This protein binds this small molecule.
Small molecule (SMILES): NCCCN1CCN(CCCNC(=O)c2cc(O[C@@H]3O[C@H](CO)[C@H](O)[C@H](O)[C@H]3O)cc([N+](=O)[O-])c2)CC1

Binding-site contacts:
Ligand atom O3 contacts residue TRP88 of chain 1.A at 3.8 Å.
Ligand atom C3 contacts residue LYS91 of chain 1.A at 3.6 Å.
Ligand atom C6 contacts residue HIS57 of chain 1.A at 3.6 Å.
Ligand atom O3 contacts residue GLU51 of chain 1.A at 4.2 Å.
Ligand atom C2 contacts residue ASN90 of chain 1.A at 3.9 Å.
Ligand atom O6 contacts residue GLN61 of chain 1.A at 3.0 Å (h-bond).
Ligand atom C6 contacts residue GLU51 of chain 1.A at 4.2 Å.
Ligand atom O3 contacts residue ASN90 of chain 1.A at 2.7 Å (h-bond).
Ligand atom O6 contacts residue HIS57 of chain 1.A at 3.7 Å.
Ligand atom C23 contacts residue GLY33 of chain 1.B at 4.0 Å.
Ligand atom C36 contacts residue LYS34 of chain 1.B at 3.9 Å.
Ligand atom C19 contacts residue TYR12 of chain 1.A at 4.3 Å (hydrophobic).
Ligand atom O4 contacts residue GLN56 of chain 1.A at 3.4 Å.
Ligand atom C3 contacts residue TRP88 of chain 1.A at 3.6 Å (hydrophobic).
Ligand atom C35 contacts residue ARG35 of chain 1.B at 3.9 Å.
Ligand atom C24 contacts residue LYS34 of chain 1.B at 4.2 Å.
Ligand atom O4 contacts residue GLU51 of chain 1.A at 2.6 Å (salt-bridge).
Ligand atom O1 contacts residue GLN56 of chain 1.A at 4.0 Å.
Ligand atom C6 contacts residue GLN56 of chain 1.A at 4.0 Å.
Ligand atom C19 contacts residue GLY33 of chain 1.B at 3.9 Å.
Ligand atom C23 contacts residue LYS34 of chain 1.B at 3.8 Å.
Ligand atom C4 contacts residue TRP88 of chain 1.A at 3.6 Å (hydrophobic).
Ligand atom C5 contacts residue TRP88 of chain 1.A at 3.5 Å (hydrophobic).
Ligand atom C27 contacts residue TYR12 of chain 1.A at 4.1 Å (hydrophobic).
Ligand atom C2 contacts residue LYS91 of chain 1.A at 3.8 Å.
Ligand atom C4 contacts residue LYS91 of chain 1.A at 3.8 Å.
Ligand atom C27 contacts residue GLU11 of chain 1.A at 3.6 Å.
Ligand atom C26 contacts residue GLU11 of chain 1.A at 4.1 Å.
Ligand atom N37 contacts residue ARG35 of chain 1.B at 4.0 Å.
Ligand atom C3 contacts residue ASN90 of chain 1.A at 3.6 Å.
Ligand atom O6 contacts residue TRP88 of chain 1.A at 3.7 Å.
Ligand atom C4 contacts residue GLU51 of chain 1.A at 3.3 Å.
Ligand atom O3 contacts residue LYS91 of chain 1.A at 2.8 Å (salt-bridge).
Ligand atom O4 contacts residue LYS91 of chain 1.A at 2.9 Å (salt-bridge).
Ligand atom O2 contacts residue ASN90 of chain 1.A at 2.9 Å (h-bond).
Ligand atom O5 contacts residue GLN56 of chain 1.A at 3.7 Å.
Ligand atom O17 contacts residue TYR12 of chain 1.A at 3.9 Å.
Ligand atom C6 contacts residue GLN61 of chain 1.A at 4.0 Å.
Ligand atom C6 contacts residue TRP88 of chain 1.A at 3.7 Å (hydrophobic).
Ligand atom C21 contacts residue TYR12 of chain 1.A at 3.8 Å (hydrophobic).

Sequence of chain 1.A:
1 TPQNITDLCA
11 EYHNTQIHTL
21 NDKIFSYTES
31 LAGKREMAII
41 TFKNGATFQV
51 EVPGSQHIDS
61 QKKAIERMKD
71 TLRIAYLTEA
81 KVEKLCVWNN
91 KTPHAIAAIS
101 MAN

Sequence of chain 1.B:
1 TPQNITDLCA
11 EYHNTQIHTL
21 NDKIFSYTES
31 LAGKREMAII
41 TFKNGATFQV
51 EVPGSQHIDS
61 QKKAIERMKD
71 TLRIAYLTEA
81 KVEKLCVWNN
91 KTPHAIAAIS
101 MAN